Binding-site contacts:
Ligand atom CAH contacts residue VAL57 of chain 1.A at 4.0 Å (hydrophobic).
Ligand atom OAJ contacts residue ASP59 of chain 1.A at 2.6 Å (salt-bridge).
Ligand atom OAJ contacts residue VAL57 of chain 1.A at 3.5 Å (h-bond).
Ligand atom CAA contacts residue VAL29 of chain 1.A at 3.5 Å (hydrophobic).
Ligand atom CAE contacts residue ALA33 of chain 1.A at 4.0 Å (hydrophobic).
Ligand atom FAG contacts residue GLU36 of chain 1.A at 3.4 Å.
Ligand atom CAB contacts residue VAL153 of chain 1.A at 4.1 Å (hydrophobic).
Ligand atom CAE contacts residue VAL57 of chain 1.A at 3.6 Å (hydrophobic).
Ligand atom NAD contacts residue VAL106 of chain 1.A at 3.5 Å.
Ligand atom CAA contacts residue VAL153 of chain 1.A at 3.4 Å (hydrophobic).
Ligand atom CAF contacts residue THR151 of chain 1.A at 3.8 Å.
Ligand atom CAB contacts residue ASN32 of chain 1.A at 3.9 Å.
Ligand atom CAH contacts residue THR151 of chain 1.A at 4.0 Å.
Ligand atom CAE contacts residue VAL153 of chain 1.A at 4.0 Å (hydrophobic).
Ligand atom CAI contacts residue ASN32 of chain 1.A at 4.3 Å.
Ligand atom FAG contacts residue ALA33 of chain 1.A at 4.3 Å.
Ligand atom CAC contacts residue VAL106 of chain 1.A at 4.4 Å (hydrophobic).
Ligand atom CAB contacts residue THR151 of chain 1.A at 4.2 Å.
Ligand atom CAF contacts residue GLU36 of chain 1.A at 4.2 Å.
Ligand atom CAC contacts residue ASN32 of chain 1.A at 3.6 Å.
Ligand atom CAH contacts residue ASP59 of chain 1.A at 3.2 Å.
Ligand atom CAI contacts residue GLU36 of chain 1.A at 4.1 Å.
Ligand atom CAE contacts residue VAL29 of chain 1.A at 3.8 Å (hydrophobic).
Ligand atom CAI contacts residue THR151 of chain 1.A at 3.6 Å.
Ligand atom OAJ contacts residue GLN58 of chain 1.A at 3.4 Å.
Ligand atom CAE contacts residue THR151 of chain 1.A at 4.3 Å.
Ligand atom OAJ contacts residue THR151 of chain 1.A at 3.2 Å (h-bond).
Ligand atom NAD contacts residue MET81 of chain 1.A at 3.8 Å.
Ligand atom OAJ contacts residue ALA33 of chain 1.A at 3.4 Å.
Ligand atom FAG contacts residue ASN32 of chain 1.A at 3.7 Å.
Ligand atom CAF contacts residue ALA33 of chain 1.A at 4.0 Å (hydrophobic).
Ligand atom CAC contacts residue VAL153 of chain 1.A at 4.3 Å (hydrophobic).
Ligand atom FAG contacts residue ILE64 of chain 1.A at 3.4 Å.
Ligand atom CAF contacts residue ASP59 of chain 1.A at 4.2 Å.
Ligand atom FAG contacts residue THR151 of chain 1.A at 4.2 Å.
Ligand atom CAH contacts residue ALA33 of chain 1.A at 3.5 Å (hydrophobic).
Ligand atom CAI contacts residue ALA33 of chain 1.A at 3.6 Å (hydrophobic).
Ligand atom CAF contacts residue ASN32 of chain 1.A at 4.0 Å.
Ligand atom NAD contacts residue ASN32 of chain 1.A at 3.3 Å (h-bond).
Ligand atom CAI contacts residue ASP59 of chain 1.A at 2.9 Å.

The protein below binds the small molecule below.
Small molecule (SMILES): N#Cc1ccc(O)cc1F

Sequence of chain 1.A:
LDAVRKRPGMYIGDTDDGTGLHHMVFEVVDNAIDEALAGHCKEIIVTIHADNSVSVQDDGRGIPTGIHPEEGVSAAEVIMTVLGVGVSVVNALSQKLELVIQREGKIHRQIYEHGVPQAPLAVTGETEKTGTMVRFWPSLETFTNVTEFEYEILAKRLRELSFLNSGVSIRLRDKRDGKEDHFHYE